Sequence of chain 1.KA:
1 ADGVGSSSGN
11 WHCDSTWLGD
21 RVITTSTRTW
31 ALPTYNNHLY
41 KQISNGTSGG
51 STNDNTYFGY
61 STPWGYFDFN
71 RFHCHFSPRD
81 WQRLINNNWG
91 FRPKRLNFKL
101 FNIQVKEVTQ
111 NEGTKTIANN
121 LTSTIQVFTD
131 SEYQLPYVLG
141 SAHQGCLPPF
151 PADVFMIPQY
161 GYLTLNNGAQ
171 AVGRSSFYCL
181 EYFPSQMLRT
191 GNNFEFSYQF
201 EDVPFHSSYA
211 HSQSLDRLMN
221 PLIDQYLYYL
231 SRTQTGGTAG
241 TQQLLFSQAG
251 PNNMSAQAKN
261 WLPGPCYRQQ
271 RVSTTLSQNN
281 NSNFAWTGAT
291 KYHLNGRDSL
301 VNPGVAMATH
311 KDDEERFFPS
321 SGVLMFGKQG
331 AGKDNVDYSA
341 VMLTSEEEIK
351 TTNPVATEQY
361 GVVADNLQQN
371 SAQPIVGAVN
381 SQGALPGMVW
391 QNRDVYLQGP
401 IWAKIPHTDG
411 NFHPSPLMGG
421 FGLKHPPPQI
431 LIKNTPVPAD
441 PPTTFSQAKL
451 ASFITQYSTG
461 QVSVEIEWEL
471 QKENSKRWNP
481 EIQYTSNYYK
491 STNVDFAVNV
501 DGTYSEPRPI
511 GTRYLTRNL

The protein below binds the small molecule below.
Small molecule (SMILES): Nc1ccn([C@H]2C[C@H](O)[C@@H](COP(=O)(O)O)O2)c(=O)n1

Binding-site contacts:
Ligand atom O2 contacts residue DA1 of chain 1.DE at 3.4 Å (h-bond).
Ligand atom C1' contacts residue DA1 of chain 1.DE at 3.9 Å.
Ligand atom N3 contacts residue PRO204 of chain 1.KA at 4.0 Å.
Ligand atom N4 contacts residue VAL203 of chain 1.KA at 3.4 Å (h-bond).
Ligand atom C2 contacts residue DA1 of chain 1.DE at 4.2 Å.
Ligand atom C6 contacts residue ASP202 of chain 1.KA at 4.3 Å.
Ligand atom C2' contacts residue DA1 of chain 1.DE at 2.9 Å.
Ligand atom C4 contacts residue VAL203 of chain 1.KA at 4.1 Å (hydrophobic).
Ligand atom N1 contacts residue PRO204 of chain 1.KA at 4.2 Å.
Ligand atom N4 contacts residue PRO204 of chain 1.KA at 4.2 Å.
Ligand atom C4 contacts residue ASP202 of chain 1.KA at 3.0 Å.
Ligand atom C5 contacts residue ASP202 of chain 1.KA at 3.1 Å.
Ligand atom C5 contacts residue PRO204 of chain 1.KA at 3.6 Å (hydrophobic).
Ligand atom C5 contacts residue VAL203 of chain 1.KA at 3.8 Å (hydrophobic).
Ligand atom N3 contacts residue ASP202 of chain 1.KA at 4.2 Å.
Ligand atom C2 contacts residue PRO204 of chain 1.KA at 4.3 Å (hydrophobic).
Ligand atom C6 contacts residue PRO204 of chain 1.KA at 3.9 Å (hydrophobic).
Ligand atom C4 contacts residue PRO204 of chain 1.KA at 3.8 Å (hydrophobic).
Ligand atom C2' contacts residue PRO204 of chain 1.KA at 4.0 Å (hydrophobic).
Ligand atom N4 contacts residue ASP202 of chain 1.KA at 2.4 Å (salt-bridge).
Ligand atom C5' contacts residue PRO204 of chain 1.KA at 4.5 Å (hydrophobic).
Ligand atom O3' contacts residue DA1 of chain 1.DE at 1.6 Å.
Ligand atom C4' contacts residue DA1 of chain 1.DE at 4.0 Å.
Ligand atom C3' contacts residue DA1 of chain 1.DE at 2.6 Å.